Binding-site contacts:
Ligand atom CD1 contacts residue TRP145 of chain 1.G at 3.5 Å (hydrophobic).
Ligand atom CE2 contacts residue TRP145 of chain 1.G at 3.6 Å (hydrophobic).
Ligand atom CH2 contacts residue ILE104 of chain 1.H at 3.6 Å (hydrophobic).
Ligand atom CE3 contacts residue ILE116 of chain 1.H at 3.4 Å (hydrophobic).
Ligand atom NE1 contacts residue TRP145 of chain 1.G at 3.6 Å (h-bond).
Ligand atom CG contacts residue CYS188 of chain 1.G at 3.9 Å (hydrophobic).
Ligand atom NE1 contacts residue CYS188 of chain 1.G at 4.0 Å.
Ligand atom CZ3 contacts residue VAL146 of chain 1.G at 3.6 Å (hydrophobic).
Ligand atom OH contacts residue TRP145 of chain 1.G at 4.1 Å.
Ligand atom CD2 contacts residue TRP145 of chain 1.G at 3.5 Å (hydrophobic).
Ligand atom CD1 contacts residue CYS189 of chain 1.G at 3.7 Å (hydrophobic).
Ligand atom CG contacts residue ILE116 of chain 1.H at 4.1 Å (hydrophobic).
Ligand atom NE1 contacts residue CYS189 of chain 1.G at 3.8 Å.
Ligand atom CZ2 contacts residue VAL146 of chain 1.G at 3.6 Å (hydrophobic).
Ligand atom CZ3 contacts residue TRP145 of chain 1.G at 4.1 Å (hydrophobic).
Ligand atom OH contacts residue VAL146 of chain 1.G at 4.0 Å.
Ligand atom CH2 contacts residue VAL146 of chain 1.G at 3.4 Å (hydrophobic).
Ligand atom CG contacts residue TRP145 of chain 1.G at 3.4 Å (hydrophobic).
Ligand atom CH2 contacts residue VAL106 of chain 1.H at 4.0 Å (hydrophobic).
Ligand atom CB contacts residue TRP145 of chain 1.G at 4.0 Å (hydrophobic).
Ligand atom CA contacts residue TRP53 of chain 1.H at 3.8 Å (hydrophobic).
Ligand atom CD2 contacts residue ILE116 of chain 1.H at 4.0 Å (hydrophobic).
Ligand atom CZ2 contacts residue VAL106 of chain 1.H at 3.8 Å (hydrophobic).
Ligand atom OH contacts residue PHE115 of chain 1.H at 3.9 Å.
Ligand atom OH contacts residue ILE116 of chain 1.H at 2.9 Å (h-bond).
Ligand atom CZ3 contacts residue ILE116 of chain 1.H at 3.7 Å (hydrophobic).
Ligand atom CD1 contacts residue CYS188 of chain 1.G at 3.4 Å (hydrophobic).
Ligand atom CZ2 contacts residue MET114 of chain 1.H at 3.8 Å (hydrophobic).
Ligand atom NZ contacts residue TRP145 of chain 1.G at 2.6 Å (h-bond).
Ligand atom OH contacts residue ILE104 of chain 1.H at 2.7 Å (h-bond).
Ligand atom CA contacts residue TRP145 of chain 1.G at 3.7 Å (hydrophobic).
Ligand atom CD1 contacts residue TYR193 of chain 1.G at 3.6 Å (hydrophobic).
Ligand atom CA contacts residue TYR91 of chain 1.G at 3.9 Å (hydrophobic).
Ligand atom NE1 contacts residue TYR193 of chain 1.G at 3.0 Å (h-bond).
Ligand atom CZ3 contacts residue ILE104 of chain 1.H at 3.5 Å (hydrophobic).
Ligand atom CE3 contacts residue TRP145 of chain 1.G at 3.5 Å (hydrophobic).
Ligand atom CE2 contacts residue MET114 of chain 1.H at 3.8 Å (hydrophobic).
Ligand atom CE2 contacts residue VAL146 of chain 1.G at 3.8 Å (hydrophobic).
Ligand atom NE1 contacts residue VAL146 of chain 1.G at 4.1 Å.
Ligand atom NZ contacts residue TYR91 of chain 1.G at 2.9 Å (h-bond).

The small molecule below binds the protein below.
Small molecule (SMILES): NCCc1c[nH]c2ccc(O)cc12

Sequence of chain 1.G:
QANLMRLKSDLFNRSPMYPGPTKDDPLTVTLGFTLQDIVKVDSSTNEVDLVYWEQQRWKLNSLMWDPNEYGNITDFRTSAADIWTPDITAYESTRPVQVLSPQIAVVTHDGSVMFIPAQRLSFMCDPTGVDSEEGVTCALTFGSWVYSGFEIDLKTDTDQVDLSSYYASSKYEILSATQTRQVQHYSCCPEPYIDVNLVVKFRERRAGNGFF

Sequence of chain 1.H:
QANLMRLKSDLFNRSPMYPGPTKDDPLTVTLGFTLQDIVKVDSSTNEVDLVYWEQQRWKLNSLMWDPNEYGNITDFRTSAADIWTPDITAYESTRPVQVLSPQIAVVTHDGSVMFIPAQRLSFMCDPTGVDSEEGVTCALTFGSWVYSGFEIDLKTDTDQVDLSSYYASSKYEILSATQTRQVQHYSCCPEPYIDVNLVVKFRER